Binding-site contacts:
Ligand atom CGD contacts residue ARG252 of chain 1.A at 3.5 Å.
Ligand atom OB contacts residue MET172 of chain 1.A at 3.0 Å.
Ligand atom O1D contacts residue ARG220 of chain 1.A at 3.0 Å (salt-bridge).
Ligand atom O1A contacts residue HIS258 of chain 1.A at 3.3 Å.
Ligand atom CBB contacts residue TYR201 of chain 1.A at 2.9 Å (hydrophobic).
Ligand atom C1A contacts residue HIS258 of chain 1.A at 3.3 Å.
Ligand atom O2D contacts residue ARG252 of chain 1.A at 3.2 Å (salt-bridge).
Ligand atom C2B contacts residue TYR201 of chain 1.A at 3.5 Å (hydrophobic).
Ligand atom CBB contacts residue ILE184 of chain 1.A at 3.2 Å (hydrophobic).
Ligand atom NC contacts residue ASP205 of chain 1.A at 3.3 Å (salt-bridge).
Ligand atom CBB contacts residue MET172 of chain 1.A at 3.4 Å (hydrophobic).
Ligand atom O2A contacts residue VAL272 of chain 1.A at 2.9 Å.
Ligand atom O2A contacts residue THR270 of chain 1.A at 3.2 Å.
Ligand atom CAC contacts residue CYS19 of chain 1.A at 3.2 Å (hydrophobic).
Ligand atom C2B contacts residue TYR261 of chain 1.A at 3.1 Å (hydrophobic).
Ligand atom CGD contacts residue ARG220 of chain 1.A at 3.5 Å.
Ligand atom OC contacts residue TYR261 of chain 1.A at 2.8 Å.
Ligand atom CHD contacts residue ASP205 of chain 1.A at 3.3 Å.
Ligand atom ND contacts residue ASP205 of chain 1.A at 3.0 Å (salt-bridge).
Ligand atom CBA contacts residue VAL272 of chain 1.A at 3.5 Å (hydrophobic).
Ligand atom CMA contacts residue SER286 of chain 1.A at 2.9 Å.
Ligand atom C4C contacts residue ASP205 of chain 1.A at 3.2 Å.
Ligand atom CBA contacts residue ARG220 of chain 1.A at 3.4 Å.
Ligand atom O2D contacts residue SER255 of chain 1.A at 3.2 Å (h-bond).
Ligand atom CAC contacts residue SER204 of chain 1.A at 3.3 Å.
Ligand atom CMB contacts residue TYR261 of chain 1.A at 2.7 Å (hydrophobic).
Ligand atom CBD contacts residue ARG220 of chain 1.A at 3.3 Å.
Ligand atom CHA contacts residue HIS258 of chain 1.A at 3.5 Å.
Ligand atom CBC contacts residue CYS19 of chain 1.A at 1.9 Å (hydrophobic).
Ligand atom OB contacts residue SER286 of chain 1.A at 3.1 Å (h-bond).
Ligand atom O2A contacts residue SER286 of chain 1.A at 3.5 Å (h-bond).
Ligand atom CBA contacts residue HIS258 of chain 1.A at 3.5 Å.
Ligand atom O1D contacts residue VAL254 of chain 1.A at 3.3 Å.
Ligand atom C1D contacts residue ASP205 of chain 1.A at 3.3 Å.
Ligand atom CMB contacts residue TYR201 of chain 1.A at 2.4 Å (hydrophobic).
Ligand atom CAA contacts residue TYR214 of chain 1.A at 3.1 Å (hydrophobic).
Ligand atom CAB contacts residue TYR201 of chain 1.A at 2.5 Å (hydrophobic).
Ligand atom OB contacts residue HIS288 of chain 1.A at 3.1 Å (h-bond).
Ligand atom CGD contacts residue VAL254 of chain 1.A at 3.5 Å (hydrophobic).
Ligand atom O1D contacts residue ARG252 of chain 1.A at 2.8 Å (salt-bridge).

This protein binds this small molecule.
Small molecule (SMILES): C=CC1=C(C)/C(=C/c2[nH]c(/C=C3\N=C(/C=C4\NC(=O)C(C)=C4C=C)C(C)=C3CCC(=O)O)c(CCC(=O)O)c2C)NC1=O

Sequence of chain 1.A:
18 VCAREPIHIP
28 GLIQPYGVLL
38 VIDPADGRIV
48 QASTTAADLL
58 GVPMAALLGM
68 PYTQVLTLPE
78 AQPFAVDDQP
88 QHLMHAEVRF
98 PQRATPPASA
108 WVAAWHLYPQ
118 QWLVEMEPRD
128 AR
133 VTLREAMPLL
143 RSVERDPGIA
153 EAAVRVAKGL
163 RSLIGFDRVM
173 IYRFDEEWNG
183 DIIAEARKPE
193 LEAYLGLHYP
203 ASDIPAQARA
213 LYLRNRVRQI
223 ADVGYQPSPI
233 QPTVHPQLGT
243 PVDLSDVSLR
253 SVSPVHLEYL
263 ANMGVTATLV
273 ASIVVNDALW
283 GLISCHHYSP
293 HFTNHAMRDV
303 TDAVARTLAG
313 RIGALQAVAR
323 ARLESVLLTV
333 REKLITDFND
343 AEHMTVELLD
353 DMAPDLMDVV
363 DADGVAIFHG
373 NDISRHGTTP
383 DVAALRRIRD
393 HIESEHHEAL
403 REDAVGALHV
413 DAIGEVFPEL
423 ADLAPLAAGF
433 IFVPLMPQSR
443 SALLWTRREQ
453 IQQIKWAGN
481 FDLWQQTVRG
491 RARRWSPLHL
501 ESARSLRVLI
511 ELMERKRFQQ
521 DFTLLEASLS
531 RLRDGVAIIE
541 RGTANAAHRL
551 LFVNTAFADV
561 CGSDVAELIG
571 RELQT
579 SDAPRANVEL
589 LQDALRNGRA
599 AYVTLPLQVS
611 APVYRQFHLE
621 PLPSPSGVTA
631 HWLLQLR